The protein below binds the small molecule below.
Small molecule (SMILES): CC(=O)N[C@@H]1[C@@H](O)[C@H](O)[C@@H](CO)O[C@H]1O

Sequence of chain 1.A:
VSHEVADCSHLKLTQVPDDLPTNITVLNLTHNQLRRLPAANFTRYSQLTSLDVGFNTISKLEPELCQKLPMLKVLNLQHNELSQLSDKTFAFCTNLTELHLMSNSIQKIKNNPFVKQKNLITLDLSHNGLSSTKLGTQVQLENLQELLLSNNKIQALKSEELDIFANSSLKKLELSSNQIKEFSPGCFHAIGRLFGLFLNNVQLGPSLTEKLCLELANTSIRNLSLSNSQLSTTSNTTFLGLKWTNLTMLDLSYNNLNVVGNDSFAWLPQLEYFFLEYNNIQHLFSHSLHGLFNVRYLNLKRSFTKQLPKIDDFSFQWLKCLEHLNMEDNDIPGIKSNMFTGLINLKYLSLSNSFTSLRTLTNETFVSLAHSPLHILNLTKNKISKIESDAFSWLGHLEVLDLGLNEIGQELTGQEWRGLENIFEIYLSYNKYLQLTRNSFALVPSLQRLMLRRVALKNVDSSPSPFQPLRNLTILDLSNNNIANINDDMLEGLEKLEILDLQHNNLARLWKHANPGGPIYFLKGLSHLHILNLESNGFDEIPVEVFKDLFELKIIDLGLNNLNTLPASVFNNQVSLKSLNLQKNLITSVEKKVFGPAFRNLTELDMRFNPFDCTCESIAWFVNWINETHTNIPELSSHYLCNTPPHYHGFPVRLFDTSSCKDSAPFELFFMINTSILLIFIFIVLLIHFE

Binding-site contacts:
Ligand atom C7 contacts residue ASP81 of chain 1.A at 3.6 Å.
Ligand atom O5 contacts residue ASN57 of chain 1.A at 2.4 Å (h-bond).
Ligand atom C1 contacts residue ASN57 of chain 1.A at 1.4 Å.
Ligand atom O5 contacts residue THR59 of chain 1.A at 4.4 Å.
Ligand atom N2 contacts residue ASN57 of chain 1.A at 2.9 Å (h-bond).
Ligand atom C1 contacts residue THR59 of chain 1.A at 4.2 Å.
Ligand atom O7 contacts residue ASN57 of chain 1.A at 3.4 Å (h-bond).
Ligand atom C1 contacts residue ASP81 of chain 1.A at 4.2 Å.
Ligand atom C4 contacts residue ASN57 of chain 1.A at 4.2 Å.
Ligand atom C3 contacts residue ASN57 of chain 1.A at 3.8 Å.
Ligand atom C5 contacts residue SER38 of chain 1.A at 4.5 Å.
Ligand atom C8 contacts residue ASN57 of chain 1.A at 4.5 Å.
Ligand atom O7 contacts residue VAL55 of chain 1.A at 4.4 Å.
Ligand atom C5 contacts residue ASN57 of chain 1.A at 3.7 Å.
Ligand atom C7 contacts residue ASN57 of chain 1.A at 3.3 Å.
Ligand atom C2 contacts residue ASN57 of chain 1.A at 2.5 Å.
Ligand atom C1 contacts residue SER38 of chain 1.A at 4.2 Å.
Ligand atom C8 contacts residue LEU56 of chain 1.A at 4.3 Å (hydrophobic).
Ligand atom C8 contacts residue ASP81 of chain 1.A at 3.3 Å.
Ligand atom O5 contacts residue SER38 of chain 1.A at 3.8 Å.
Ligand atom N2 contacts residue ASP81 of chain 1.A at 3.1 Å (salt-bridge).
Ligand atom C2 contacts residue ASP81 of chain 1.A at 4.1 Å.